The small molecule below binds the protein below.
Small molecule (SMILES): CC(C)[C@H](NC(=O)CCC(=O)O)C(=O)N1CCC[C@H]1C(=O)N[C@H](Cc1ccccc1)P(=O)(O)O

Sequence of chain 1.B:
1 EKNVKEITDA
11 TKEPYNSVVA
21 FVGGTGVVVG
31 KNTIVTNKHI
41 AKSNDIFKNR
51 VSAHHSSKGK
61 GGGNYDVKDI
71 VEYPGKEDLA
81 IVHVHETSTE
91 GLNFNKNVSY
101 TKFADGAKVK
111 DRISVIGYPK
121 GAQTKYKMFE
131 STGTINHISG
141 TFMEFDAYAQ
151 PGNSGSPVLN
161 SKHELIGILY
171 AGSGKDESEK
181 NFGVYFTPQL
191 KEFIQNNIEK

Binding-site contacts:
Ligand atom O2P contacts residue SER154 of chain 1.B at 2.6 Å (h-bond).
Ligand atom C5 contacts residue SER154 of chain 1.B at 4.4 Å.
Ligand atom P contacts residue HIS39 of chain 1.B at 3.7 Å.
Ligand atom CB2 contacts residue PRO151 of chain 1.B at 4.0 Å (hydrophobic).
Ligand atom CE1 contacts residue ASN181 of chain 1.B at 4.1 Å.
Ligand atom O2P contacts residue PRO151 of chain 1.B at 3.6 Å.
Ligand atom CE2 contacts residue PRO151 of chain 1.B at 4.1 Å (hydrophobic).
Ligand atom CE1 contacts residue LEU169 of chain 1.B at 3.6 Å (hydrophobic).
Ligand atom CZ contacts residue GLY172 of chain 1.B at 3.8 Å.
Ligand atom CD2 contacts residue PRO151 of chain 1.B at 3.8 Å (hydrophobic).
Ligand atom O1P contacts residue ILE40 of chain 1.B at 3.9 Å.
Ligand atom CG3 contacts residue PRO151 of chain 1.B at 4.0 Å (hydrophobic).
Ligand atom P contacts residue SER154 of chain 1.B at 1.8 Å.
Ligand atom CD2 contacts residue GLN150 of chain 1.B at 4.2 Å.
Ligand atom CA1 contacts residue HIS39 of chain 1.B at 4.2 Å.
Ligand atom N2 contacts residue TYR170 of chain 1.B at 4.0 Å.
Ligand atom CD1 contacts residue LEU169 of chain 1.B at 3.9 Å (hydrophobic).
Ligand atom CD1 contacts residue SER154 of chain 1.B at 4.1 Å.
Ligand atom N2 contacts residue HIS39 of chain 1.B at 3.8 Å.
Ligand atom O2P contacts residue ASN153 of chain 1.B at 3.6 Å (h-bond).
Ligand atom CE1 contacts residue GLY172 of chain 1.B at 3.6 Å.
Ligand atom C5 contacts residue TYR170 of chain 1.B at 4.0 Å (hydrophobic).
Ligand atom CZ contacts residue ASN181 of chain 1.B at 3.6 Å.
Ligand atom O4 contacts residue ALA171 of chain 1.B at 4.2 Å.
Ligand atom CD1 contacts residue ALA171 of chain 1.B at 4.0 Å (hydrophobic).
Ligand atom CZ contacts residue ALA171 of chain 1.B at 4.2 Å (hydrophobic).
Ligand atom CE1 contacts residue ALA171 of chain 1.B at 3.6 Å (hydrophobic).
Ligand atom CA2 contacts residue TYR170 of chain 1.B at 4.0 Å (hydrophobic).
Ligand atom CA2 contacts residue SER154 of chain 1.B at 2.6 Å.
Ligand atom O1P contacts residue SER154 of chain 1.B at 2.6 Å (h-bond).
Ligand atom N2 contacts residue SER154 of chain 1.B at 3.2 Å (h-bond).
Ligand atom CB2 contacts residue SER154 of chain 1.B at 3.9 Å.
Ligand atom P contacts residue GLY152 of chain 1.B at 4.1 Å.
Ligand atom O2P contacts residue GLY152 of chain 1.B at 2.7 Å (h-bond).
Ligand atom O2P contacts residue GLN150 of chain 1.B at 4.2 Å.
Ligand atom CD1 contacts residue GLY172 of chain 1.B at 4.1 Å.
Ligand atom CE2 contacts residue GLN150 of chain 1.B at 4.1 Å.
Ligand atom CZ contacts residue SER178 of chain 1.B at 4.3 Å.
Ligand atom O4 contacts residue TYR170 of chain 1.B at 4.0 Å.
Ligand atom O1P contacts residue HIS39 of chain 1.B at 2.6 Å (h-bond).